This protein binds this small molecule.
Small molecule (SMILES): CC(=O)N[C@H]1[C@H](O[C@H]2[C@H](O)[C@@H](NC(C)=O)CO[C@@H]2CO)O[C@H](CO)[C@@H](O)[C@@H]1O

Binding-site contacts:
Ligand atom C1 contacts residue ASP280 of chain 1.B at 3.5 Å.
Ligand atom C5 contacts residue SER261 of chain 1.B at 3.2 Å.
Ligand atom C8 contacts residue ASP280 of chain 1.B at 3.8 Å.
Ligand atom C8 contacts residue VAL278 of chain 1.B at 4.1 Å (hydrophobic).
Ligand atom O6 contacts residue ARG209 of chain 1.B at 3.7 Å.
Ligand atom C2 contacts residue ASP280 of chain 1.B at 3.6 Å.
Ligand atom C8 contacts residue HIS237 of chain 1.B at 4.3 Å.
Ligand atom C5 contacts residue SER236 of chain 1.B at 4.0 Å.
Ligand atom N2 contacts residue ASP280 of chain 1.B at 2.8 Å (salt-bridge).
Ligand atom C3 contacts residue ASN259 of chain 1.B at 3.8 Å.
Ligand atom O6 contacts residue HIS237 of chain 1.B at 3.6 Å.
Ligand atom C1 contacts residue SER261 of chain 1.B at 3.4 Å.
Ligand atom O6 contacts residue SER236 of chain 1.B at 2.9 Å (h-bond).
Ligand atom C1 contacts residue ASP234 of chain 1.B at 4.5 Å.
Ligand atom C1 contacts residue SER236 of chain 1.B at 4.3 Å.
Ligand atom O5 contacts residue ASN259 of chain 1.B at 2.4 Å (h-bond).
Ligand atom N2 contacts residue ASN259 of chain 1.B at 2.9 Å (h-bond).
Ligand atom C6 contacts residue PHE262 of chain 1.B at 4.0 Å (hydrophobic).
Ligand atom C6 contacts residue HIS237 of chain 1.B at 3.7 Å.
Ligand atom C6 contacts residue SER261 of chain 1.B at 3.6 Å.
Ligand atom O7 contacts residue PHE262 of chain 1.B at 4.0 Å.
Ligand atom C6 contacts residue SER236 of chain 1.B at 3.6 Å.
Ligand atom C1 contacts residue ASN259 of chain 1.B at 1.4 Å.
Ligand atom C4 contacts residue ASN259 of chain 1.B at 4.2 Å.
Ligand atom O5 contacts residue ASP234 of chain 1.B at 4.0 Å.
Ligand atom C3 contacts residue ASP280 of chain 1.B at 4.0 Å.
Ligand atom C5 contacts residue ASN259 of chain 1.B at 3.6 Å.
Ligand atom C2 contacts residue ASN259 of chain 1.B at 2.4 Å.
Ligand atom C7 contacts residue PHE262 of chain 1.B at 4.0 Å (hydrophobic).
Ligand atom C7 contacts residue ASP280 of chain 1.B at 3.8 Å.
Ligand atom O5 contacts residue SER261 of chain 1.B at 3.2 Å (h-bond).
Ligand atom O5 contacts residue SER236 of chain 1.B at 3.2 Å (h-bond).
Ligand atom C7 contacts residue ASN259 of chain 1.B at 3.7 Å.
Ligand atom O7 contacts residue ASN259 of chain 1.B at 4.2 Å.
Ligand atom C8 contacts residue PHE262 of chain 1.B at 3.5 Å (hydrophobic).

Sequence of chain 1.B:
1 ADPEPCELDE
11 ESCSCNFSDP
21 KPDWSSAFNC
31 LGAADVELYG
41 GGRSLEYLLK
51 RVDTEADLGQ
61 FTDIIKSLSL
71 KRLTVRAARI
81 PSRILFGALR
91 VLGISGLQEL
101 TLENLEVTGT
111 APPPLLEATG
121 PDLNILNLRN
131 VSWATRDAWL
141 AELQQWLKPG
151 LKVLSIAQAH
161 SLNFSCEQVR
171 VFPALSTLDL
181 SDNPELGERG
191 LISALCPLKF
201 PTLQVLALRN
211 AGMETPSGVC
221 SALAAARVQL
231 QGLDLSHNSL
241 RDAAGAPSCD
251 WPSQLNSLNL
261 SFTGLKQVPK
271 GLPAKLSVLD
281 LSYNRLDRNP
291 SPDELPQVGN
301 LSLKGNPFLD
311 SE